Sequence of chain 1.A:
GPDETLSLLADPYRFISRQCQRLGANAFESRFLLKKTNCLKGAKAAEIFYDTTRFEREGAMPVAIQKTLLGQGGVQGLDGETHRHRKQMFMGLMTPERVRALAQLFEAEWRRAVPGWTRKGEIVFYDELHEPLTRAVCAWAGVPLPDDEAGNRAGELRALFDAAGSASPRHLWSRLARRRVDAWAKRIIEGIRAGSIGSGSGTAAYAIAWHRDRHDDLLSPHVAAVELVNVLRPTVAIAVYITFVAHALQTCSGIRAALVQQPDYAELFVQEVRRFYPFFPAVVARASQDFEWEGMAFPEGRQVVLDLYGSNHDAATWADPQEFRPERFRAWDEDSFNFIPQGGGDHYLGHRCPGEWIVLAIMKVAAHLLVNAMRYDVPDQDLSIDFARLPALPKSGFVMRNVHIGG

Binding-site contacts:
Ligand atom C1 contacts residue ARG233 of chain 1.A at 3.5 Å.
Ligand atom C7 contacts residue HEM1 of chain 1.B at 3.4 Å.
Ligand atom O2 contacts residue PRO234 of chain 1.A at 3.5 Å.
Ligand atom C4 contacts residue GLY165 of chain 1.A at 4.2 Å.
Ligand atom C8 contacts residue PHE161 of chain 1.A at 4.3 Å (hydrophobic).
Ligand atom C7 contacts residue ALA237 of chain 1.A at 4.2 Å (hydrophobic).
Ligand atom C9 contacts residue LEU69 of chain 1.A at 4.3 Å (hydrophobic).
Ligand atom C4 contacts residue ALA164 of chain 1.A at 4.0 Å (hydrophobic).
Ligand atom C7 contacts residue PRO234 of chain 1.A at 4.1 Å (hydrophobic).
Ligand atom C6 contacts residue PRO234 of chain 1.A at 4.3 Å (hydrophobic).
Ligand atom O2 contacts residue ALA237 of chain 1.A at 4.1 Å.
Ligand atom C6 contacts residue PHE279 of chain 1.A at 4.3 Å (hydrophobic).
Ligand atom C13 contacts residue PHE279 of chain 1.A at 3.6 Å (hydrophobic).
Ligand atom C8 contacts residue PHE279 of chain 1.A at 3.9 Å (hydrophobic).
Ligand atom O2 contacts residue LEU69 of chain 1.A at 3.7 Å.
Ligand atom O1 contacts residue LEU69 of chain 1.A at 4.2 Å.
Ligand atom C10 contacts residue LEU69 of chain 1.A at 4.1 Å (hydrophobic).
Ligand atom C2 contacts residue PRO281 of chain 1.A at 4.2 Å (hydrophobic).
Ligand atom C13 contacts residue PHE161 of chain 1.A at 3.6 Å (hydrophobic).
Ligand atom C1 contacts residue LEU69 of chain 1.A at 4.0 Å (hydrophobic).
Ligand atom C9 contacts residue PHE280 of chain 1.A at 3.5 Å (hydrophobic).
Ligand atom C1 contacts residue PRO234 of chain 1.A at 3.7 Å (hydrophobic).
Ligand atom C13 contacts residue LEU69 of chain 1.A at 4.4 Å (hydrophobic).
Ligand atom C10 contacts residue PHE280 of chain 1.A at 3.7 Å (hydrophobic).
Ligand atom C8 contacts residue LEU69 of chain 1.A at 4.2 Å (hydrophobic).
Ligand atom C7 contacts residue PHE279 of chain 1.A at 4.2 Å (hydrophobic).
Ligand atom O1 contacts residue ARG233 of chain 1.A at 3.0 Å (salt-bridge).
Ligand atom C12 contacts residue PRO391 of chain 1.A at 4.1 Å (hydrophobic).
Ligand atom C12 contacts residue PHE161 of chain 1.A at 3.8 Å (hydrophobic).
Ligand atom O2 contacts residue PHE161 of chain 1.A at 3.8 Å.
Ligand atom C4 contacts residue LEU69 of chain 1.A at 3.9 Å (hydrophobic).
Ligand atom C1 contacts residue ALA237 of chain 1.A at 4.3 Å (hydrophobic).
Ligand atom C13 contacts residue ALA237 of chain 1.A at 4.4 Å (hydrophobic).
Ligand atom C5 contacts residue LEU69 of chain 1.A at 3.9 Å (hydrophobic).
Ligand atom C3 contacts residue LEU69 of chain 1.A at 4.5 Å (hydrophobic).
Ligand atom C12 contacts residue PHE279 of chain 1.A at 4.0 Å (hydrophobic).
Ligand atom C6 contacts residue ALA237 of chain 1.A at 3.6 Å (hydrophobic).
Ligand atom O2 contacts residue ARG233 of chain 1.A at 2.6 Å (salt-bridge).
Ligand atom O1 contacts residue PRO234 of chain 1.A at 3.7 Å.
Ligand atom C4 contacts residue PHE161 of chain 1.A at 3.8 Å (hydrophobic).

The small molecule below binds the protein below.
Small molecule (SMILES): CC(C)Cc1ccc([C@@H](C)C(=O)O)cc1